Binding-site contacts:
Ligand atom C2 contacts residue ASN63 of chain 1.A at 3.4 Å.
Ligand atom O2 contacts residue GLY65 of chain 1.A at 3.5 Å (h-bond).
Ligand atom O1 contacts residue TRP26 of chain 1.B at 2.9 Å (h-bond).
Ligand atom O6 contacts residue THR67 of chain 1.B at 3.4 Å.
Ligand atom C5 contacts residue THR67 of chain 1.B at 3.4 Å.
Ligand atom O2 contacts residue ALA66 of chain 1.A at 4.1 Å.
Ligand atom O4 contacts residue ASP113 of chain 1.B at 3.3 Å (salt-bridge).
Ligand atom O4 contacts residue ASN63 of chain 1.A at 4.0 Å.
Ligand atom O6 contacts residue ASP113 of chain 1.B at 2.6 Å (salt-bridge).
Ligand atom C1 contacts residue TRP26 of chain 1.B at 3.5 Å (hydrophobic).
Ligand atom C3 contacts residue ASN63 of chain 1.A at 3.3 Å.
Ligand atom O2 contacts residue ASN63 of chain 1.A at 2.4 Å (h-bond).
Ligand atom O2 contacts residue ILE64 of chain 1.A at 3.7 Å.
Ligand atom O3 contacts residue GLN23 of chain 1.B at 4.0 Å.
Ligand atom O1 contacts residue GLN32 of chain 1.B at 3.2 Å (h-bond).
Ligand atom O1 contacts residue ASN66 of chain 1.B at 2.8 Å (h-bond).
Ligand atom C6 contacts residue ASN66 of chain 1.B at 3.6 Å.
Ligand atom O4 contacts residue TRP117 of chain 1.B at 3.3 Å (h-bond).
Ligand atom C4 contacts residue GLY65 of chain 1.A at 4.0 Å.
Ligand atom C5 contacts residue GLY65 of chain 1.A at 3.9 Å.
Ligand atom C6 contacts residue GLY65 of chain 1.A at 3.9 Å.
Ligand atom C1 contacts residue GLY65 of chain 1.A at 3.9 Å.
Ligand atom O6 contacts residue HIS68 of chain 1.B at 3.3 Å (h-bond).
Ligand atom O3 contacts residue TRP117 of chain 1.B at 4.1 Å.
Ligand atom O5 contacts residue GLY65 of chain 1.A at 3.1 Å (h-bond).
Ligand atom O4 contacts residue THR67 of chain 1.B at 4.0 Å.
Ligand atom C4 contacts residue ASN63 of chain 1.A at 3.3 Å.
Ligand atom C6 contacts residue THR67 of chain 1.B at 3.8 Å.
Ligand atom C6 contacts residue ASP113 of chain 1.B at 3.6 Å.
Ligand atom O5 contacts residue ASN66 of chain 1.B at 3.0 Å (h-bond).
Ligand atom C3 contacts residue GLN23 of chain 1.B at 3.6 Å.
Ligand atom C2 contacts residue GLN23 of chain 1.B at 3.6 Å.
Ligand atom C1 contacts residue ALA66 of chain 1.A at 4.1 Å (hydrophobic).
Ligand atom C1 contacts residue ASN66 of chain 1.B at 3.4 Å.
Ligand atom O4 contacts residue HIS68 of chain 1.B at 3.8 Å.
Ligand atom O4 contacts residue PRO69 of chain 1.B at 3.3 Å.
Ligand atom C5 contacts residue ASN66 of chain 1.B at 3.2 Å.
Ligand atom C2 contacts residue TRP26 of chain 1.B at 3.9 Å (hydrophobic).
Ligand atom O3 contacts residue ASN63 of chain 1.A at 2.8 Å (h-bond).
Ligand atom O1 contacts residue GLN23 of chain 1.B at 3.6 Å.

The small molecule below binds the protein below.
Small molecule (SMILES): OC[C@H]1O[C@H](O)[C@@H](O)[C@@H](O)[C@@H]1O

Sequence of chain 1.A:
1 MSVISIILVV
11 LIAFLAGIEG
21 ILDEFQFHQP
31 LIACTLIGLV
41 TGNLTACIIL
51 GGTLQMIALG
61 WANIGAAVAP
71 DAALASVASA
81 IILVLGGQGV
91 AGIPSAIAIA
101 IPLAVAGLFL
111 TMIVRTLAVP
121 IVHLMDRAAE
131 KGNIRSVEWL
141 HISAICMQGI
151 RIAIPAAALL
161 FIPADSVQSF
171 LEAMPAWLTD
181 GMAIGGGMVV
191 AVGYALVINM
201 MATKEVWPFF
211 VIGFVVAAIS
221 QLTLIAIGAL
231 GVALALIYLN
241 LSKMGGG

Sequence of chain 1.B:
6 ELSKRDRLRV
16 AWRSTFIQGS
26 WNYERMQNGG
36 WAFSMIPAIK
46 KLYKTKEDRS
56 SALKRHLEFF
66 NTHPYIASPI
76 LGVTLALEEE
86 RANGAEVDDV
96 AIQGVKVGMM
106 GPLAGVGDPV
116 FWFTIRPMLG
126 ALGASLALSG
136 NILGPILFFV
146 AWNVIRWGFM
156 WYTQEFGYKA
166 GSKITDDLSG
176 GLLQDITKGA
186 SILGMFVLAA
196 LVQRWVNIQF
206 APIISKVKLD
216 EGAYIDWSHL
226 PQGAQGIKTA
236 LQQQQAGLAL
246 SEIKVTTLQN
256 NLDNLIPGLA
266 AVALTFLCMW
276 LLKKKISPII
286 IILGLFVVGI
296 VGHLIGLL